Binding-site contacts:
Ligand atom O2' contacts residue MET179 of chain 1.A at 3.6 Å.
Ligand atom N3B contacts residue MG1 of chain 1.C at 1.8 Å.
Ligand atom O2G contacts residue MG1 of chain 1.C at 2.6 Å.
Ligand atom N3B contacts residue ASP190 of chain 1.A at 3.6 Å (salt-bridge).
Ligand atom C5' contacts residue GLY43 of chain 1.A at 3.6 Å.
Ligand atom O4' contacts residue VAL50 of chain 1.A at 3.9 Å.
Ligand atom O2G contacts residue ASP190 of chain 1.A at 2.7 Å (salt-bridge).
Ligand atom PG contacts residue ASP190 of chain 1.A at 3.8 Å.
Ligand atom PG contacts residue ASN177 of chain 1.A at 3.4 Å.
Ligand atom N1 contacts residue PHE122 of chain 1.A at 3.6 Å.
Ligand atom C5' contacts residue VAL50 of chain 1.A at 3.3 Å (hydrophobic).
Ligand atom O4' contacts residue LEU42 of chain 1.A at 3.6 Å.
Ligand atom PG contacts residue MG1 of chain 1.C at 2.9 Å.
Ligand atom N6 contacts residue PRO121 of chain 1.A at 2.8 Å (h-bond).
Ligand atom O1A contacts residue ASP190 of chain 1.A at 2.8 Å (salt-bridge).
Ligand atom C4' contacts residue LEU42 of chain 1.A at 3.9 Å (hydrophobic).
Ligand atom N1 contacts residue MET123 of chain 1.A at 2.9 Å (h-bond).
Ligand atom O1B contacts residue MG1 of chain 1.C at 3.5 Å.
Ligand atom C6 contacts residue PRO121 of chain 1.A at 3.7 Å (hydrophobic).
Ligand atom O1G contacts residue ASN177 of chain 1.A at 3.5 Å (h-bond).
Ligand atom C6 contacts residue ALA66 of chain 1.A at 3.5 Å (hydrophobic).
Ligand atom PB contacts residue MG1 of chain 1.C at 3.1 Å.
Ligand atom O1A contacts residue MG1 of chain 1.C at 2.0 Å.
Ligand atom C2 contacts residue MET123 of chain 1.A at 3.4 Å (hydrophobic).
Ligand atom N3B contacts residue ASN177 of chain 1.A at 2.8 Å (h-bond).
Ligand atom O2' contacts residue ASP127 of chain 1.A at 3.7 Å.
Ligand atom O2G contacts residue ASN177 of chain 1.A at 3.0 Å (h-bond).
Ligand atom N1 contacts residue PRO121 of chain 1.A at 3.8 Å.
Ligand atom N6 contacts residue ALA66 of chain 1.A at 3.6 Å.
Ligand atom C2 contacts residue PHE122 of chain 1.A at 3.6 Å (hydrophobic).
Ligand atom C5 contacts residue ALA66 of chain 1.A at 3.8 Å (hydrophobic).
Ligand atom O2G contacts residue ASP172 of chain 1.A at 3.3 Å (salt-bridge).
Ligand atom O3A contacts residue MG1 of chain 1.C at 3.5 Å.
Ligand atom PA contacts residue MG1 of chain 1.C at 3.2 Å.
Ligand atom O2A contacts residue VAL50 of chain 1.A at 3.9 Å.
Ligand atom O1G contacts residue ARG176 of chain 1.A at 3.2 Å (salt-bridge).
Ligand atom O3G contacts residue MG1 of chain 1.C at 3.8 Å.
Ligand atom N6 contacts residue ILE99 of chain 1.A at 3.8 Å.
Ligand atom O1G contacts residue ASP172 of chain 1.A at 3.5 Å (salt-bridge).
Ligand atom O5' contacts residue VAL50 of chain 1.A at 3.4 Å.

A protein and the small-molecule ligand that binds it are described below.
Small molecule (SMILES): Nc1ncnc2c1ncn2[C@@H]1O[C@H](CO[P](=O)(O)O[P](=O)(O)NP(=O)(O)O)[C@@H](O)[C@H]1O

Sequence of chain 1.A:
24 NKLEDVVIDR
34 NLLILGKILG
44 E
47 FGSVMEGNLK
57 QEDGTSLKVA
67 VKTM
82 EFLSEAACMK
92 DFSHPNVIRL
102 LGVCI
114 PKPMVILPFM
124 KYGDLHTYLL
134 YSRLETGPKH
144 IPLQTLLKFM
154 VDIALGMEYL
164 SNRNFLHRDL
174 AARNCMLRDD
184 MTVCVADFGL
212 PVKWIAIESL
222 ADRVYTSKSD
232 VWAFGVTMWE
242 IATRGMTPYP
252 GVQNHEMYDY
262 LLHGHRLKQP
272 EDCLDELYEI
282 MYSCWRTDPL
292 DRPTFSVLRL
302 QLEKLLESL